Sequence of chain 1.D:
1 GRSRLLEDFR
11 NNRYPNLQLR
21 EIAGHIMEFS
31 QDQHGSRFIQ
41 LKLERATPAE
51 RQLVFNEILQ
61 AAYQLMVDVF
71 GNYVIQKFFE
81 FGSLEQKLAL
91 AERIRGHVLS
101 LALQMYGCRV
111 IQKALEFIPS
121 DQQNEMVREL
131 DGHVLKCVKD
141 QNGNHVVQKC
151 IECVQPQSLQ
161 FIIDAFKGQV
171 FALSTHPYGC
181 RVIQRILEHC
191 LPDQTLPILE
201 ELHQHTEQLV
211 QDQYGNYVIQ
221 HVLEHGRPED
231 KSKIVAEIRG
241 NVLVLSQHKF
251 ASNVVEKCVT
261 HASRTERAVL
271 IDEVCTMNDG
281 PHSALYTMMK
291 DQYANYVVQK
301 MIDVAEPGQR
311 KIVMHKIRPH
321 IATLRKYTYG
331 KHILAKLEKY

This protein binds this small molecule.
Small molecule (SMILES): Nc1nc(=O)c2ncn([C@@H]3O[C@H](CO[P](=O)(O)O[C@H]4[C@@H](O)[C@H](n5ccc(=O)[nH]c5=O)O[C@@H]4CO)[C@@H](O[P](=O)(O)OC[C@H]4O[C@@H](n5ccc(=O)[nH]c5=O)[C@H](O)[C@@H]4O[P](=O)(O)OC[C@H]4O[C@@H](n5cnc6c(N)ncnc65)[C@H](O)[C@@H]4O[P](=O)(O)OC[C@H]4O[C@@H](n5cnc6c(N)ncnc65)[C@H](O)[C@@H]4O[P](=O)(O)OC[C@H]4O[C@@H](n5ccc(=O)[nH]c5=O)[C@H](O)[C@@H]4O[P](=O)(O)OC[C@H]4O[C@@H](n5cnc6c(N)ncnc65)[C@H](O)[C@@H]4O[P](=O)(O)OC[C@H]4O[C@@H](n5ccc(=O)[nH]c5=O)[C@H](O)[C@@H]4O[P](=O)(O)OC[C@H]4O[C@@H](n5ccc(=O)[nH]c5=O)[C@H](O)[C@@H]4O)[C@H]3O)c2[nH]1

Binding-site contacts:
Ligand atom N1 contacts residue TYR73 of chain 1.D at 3.0 Å (h-bond).
Ligand atom O4 contacts residue GLN40 of chain 1.D at 3.1 Å (h-bond).
Ligand atom O2' contacts residue TYR214 of chain 1.D at 2.9 Å.
Ligand atom N3 contacts residue ASN72 of chain 1.D at 2.9 Å (h-bond).
Ligand atom C2 contacts residue ASN144 of chain 1.D at 3.1 Å.
Ligand atom N6 contacts residue GLN112 of chain 1.D at 3.1 Å (h-bond).
Ligand atom N2 contacts residue GLU256 of chain 1.D at 2.9 Å (salt-bridge).
Ligand atom N6 contacts residue ARG109 of chain 1.D at 2.9 Å (salt-bridge).
Ligand atom O2 contacts residue ASN295 of chain 1.D at 3.0 Å (h-bond).
Ligand atom N3 contacts residue TYR296 of chain 1.D at 2.9 Å (h-bond).
Ligand atom N1 contacts residue GLN112 of chain 1.D at 3.0 Å (h-bond).
Ligand atom N1 contacts residue GLN184 of chain 1.D at 2.9 Å (h-bond).
Ligand atom O2 contacts residue TYR73 of chain 1.D at 2.9 Å (h-bond).
Ligand atom O2 contacts residue ASN216 of chain 1.D at 3.0 Å (h-bond).
Ligand atom C2' contacts residue TYR73 of chain 1.D at 2.8 Å (hydrophobic).
Ligand atom N1 contacts residue TYR296 of chain 1.D at 2.9 Å (h-bond).
Ligand atom C2 contacts residue TYR217 of chain 1.D at 2.9 Å (hydrophobic).
Ligand atom O2 contacts residue ASN72 of chain 1.D at 3.0 Å (h-bond).
Ligand atom C2 contacts residue TYR73 of chain 1.D at 2.7 Å (hydrophobic).
Ligand atom C6 contacts residue ARG109 of chain 1.D at 3.1 Å.
Ligand atom N3 contacts residue TYR73 of chain 1.D at 3.1 Å.
Ligand atom N3 contacts residue GLN40 of chain 1.D at 2.8 Å (h-bond).
Ligand atom C2 contacts residue TYR296 of chain 1.D at 2.8 Å (hydrophobic).
Ligand atom C6 contacts residue TYR296 of chain 1.D at 3.2 Å (hydrophobic).
Ligand atom O4 contacts residue GLN220 of chain 1.D at 3.1 Å (h-bond).
Ligand atom N1 contacts residue TYR217 of chain 1.D at 3.1 Å (h-bond).
Ligand atom N1 contacts residue GLU256 of chain 1.D at 2.7 Å (salt-bridge).
Ligand atom O4 contacts residue GLN76 of chain 1.D at 2.9 Å (h-bond).
Ligand atom O4' contacts residue TYR217 of chain 1.D at 3.0 Å (h-bond).
Ligand atom C5 contacts residue ARG109 of chain 1.D at 3.0 Å.
Ligand atom C2 contacts residue HIS145 of chain 1.D at 3.0 Å.
Ligand atom O2 contacts residue TYR329 of chain 1.D at 3.2 Å.
Ligand atom C5 contacts residue ARG181 of chain 1.D at 3.2 Å.
Ligand atom N1 contacts residue GLN148 of chain 1.D at 2.9 Å (h-bond).
Ligand atom C2 contacts residue GLN148 of chain 1.D at 3.0 Å.
Ligand atom N3 contacts residue ASN295 of chain 1.D at 3.1 Å (h-bond).
Ligand atom N2 contacts residue SER252 of chain 1.D at 2.8 Å (h-bond).
Ligand atom O4 contacts residue GLN299 of chain 1.D at 3.0 Å (h-bond).
Ligand atom C2' contacts residue TYR217 of chain 1.D at 3.0 Å (hydrophobic).
Ligand atom N3 contacts residue ASN216 of chain 1.D at 2.8 Å (h-bond).